Binding-site contacts:
Ligand atom O3B contacts residue LYS265 of chain 1.C at 3.4 Å (salt-bridge).
Ligand atom N3 contacts residue ASN7 of chain 1.B at 3.2 Å (h-bond).
Ligand atom C2' contacts residue PHE45 of chain 1.C at 3.6 Å (hydrophobic).
Ligand atom O4' contacts residue ARG221 of chain 1.A at 3.1 Å (salt-bridge).
Ligand atom C4' contacts residue VAL5 of chain 1.B at 3.5 Å (hydrophobic).
Ligand atom O2A contacts residue HIS264 of chain 1.C at 2.8 Å (h-bond).
Ligand atom C3' contacts residue VAL44 of chain 1.C at 3.2 Å (hydrophobic).
Ligand atom N6 contacts residue ASN246 of chain 1.A at 3.3 Å (h-bond).
Ligand atom C4' contacts residue ASN7 of chain 1.B at 3.6 Å.
Ligand atom O1G contacts residue LYS265 of chain 1.C at 3.3 Å (salt-bridge).
Ligand atom C5' contacts residue VAL5 of chain 1.B at 3.1 Å (hydrophobic).
Ligand atom C4' contacts residue GTP1 of chain 1.P at 3.5 Å.
Ligand atom O1B contacts residue MG1 of chain 1.G at 2.0 Å.
Ligand atom PG contacts residue MG1 of chain 1.G at 3.3 Å.
Ligand atom O3G contacts residue MG1 of chain 1.G at 1.9 Å.
Ligand atom PB contacts residue MG1 of chain 1.G at 3.3 Å.
Ligand atom O3' contacts residue VAL44 of chain 1.C at 2.7 Å (h-bond).
Ligand atom C5 contacts residue ARG221 of chain 1.A at 3.5 Å.
Ligand atom O3' contacts residue ASN7 of chain 1.B at 2.8 Å (h-bond).
Ligand atom PG contacts residue ARG240 of chain 1.A at 3.4 Å.
Ligand atom O1B contacts residue GTP1 of chain 1.P at 2.8 Å (h-bond).
Ligand atom O3G contacts residue GTP1 of chain 1.P at 2.8 Å (h-bond).
Ligand atom C3' contacts residue GTP1 of chain 1.P at 3.4 Å.
Ligand atom O1G contacts residue ARG240 of chain 1.A at 2.6 Å (salt-bridge).
Ligand atom O2G contacts residue ARG240 of chain 1.A at 2.8 Å (salt-bridge).
Ligand atom C1' contacts residue PHE45 of chain 1.C at 3.5 Å (hydrophobic).
Ligand atom N6 contacts residue ARG260 of chain 1.C at 3.3 Å.
Ligand atom O1A contacts residue LYS242 of chain 1.A at 2.8 Å (salt-bridge).
Ligand atom N7 contacts residue ARG221 of chain 1.A at 3.5 Å (salt-bridge).
Ligand atom O3G contacts residue LYS411 of chain 1.A at 3.0 Å (salt-bridge).
Ligand atom O2B contacts residue HIS264 of chain 1.C at 3.1 Å.
Ligand atom O2A contacts residue LYS242 of chain 1.A at 3.3 Å (salt-bridge).
Ligand atom C5' contacts residue GTP1 of chain 1.P at 3.3 Å.
Ligand atom N9 contacts residue ARG221 of chain 1.A at 3.4 Å (salt-bridge).
Ligand atom C2' contacts residue VAL44 of chain 1.C at 3.5 Å (hydrophobic).
Ligand atom C4 contacts residue ARG221 of chain 1.A at 3.2 Å.
Ligand atom PA contacts residue LYS242 of chain 1.A at 3.5 Å.
Ligand atom O3A contacts residue GTP1 of chain 1.P at 3.4 Å (h-bond).
Ligand atom O3B contacts residue LYS242 of chain 1.A at 3.1 Å.
Ligand atom O1A contacts residue ARG221 of chain 1.A at 2.7 Å (salt-bridge).

Sequence of chain 1.A:
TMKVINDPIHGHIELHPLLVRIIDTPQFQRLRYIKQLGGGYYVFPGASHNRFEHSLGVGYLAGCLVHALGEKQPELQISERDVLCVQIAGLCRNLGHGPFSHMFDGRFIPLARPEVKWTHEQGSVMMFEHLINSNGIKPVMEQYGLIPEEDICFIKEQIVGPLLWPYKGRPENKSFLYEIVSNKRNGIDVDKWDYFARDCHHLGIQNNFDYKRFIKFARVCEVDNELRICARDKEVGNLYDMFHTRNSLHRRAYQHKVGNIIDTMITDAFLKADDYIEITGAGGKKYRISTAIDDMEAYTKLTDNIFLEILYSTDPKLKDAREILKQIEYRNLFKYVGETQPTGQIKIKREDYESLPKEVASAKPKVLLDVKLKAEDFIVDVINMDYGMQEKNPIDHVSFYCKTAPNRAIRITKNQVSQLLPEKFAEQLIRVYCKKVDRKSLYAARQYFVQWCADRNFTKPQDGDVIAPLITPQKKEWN

Sequence of chain 1.B:
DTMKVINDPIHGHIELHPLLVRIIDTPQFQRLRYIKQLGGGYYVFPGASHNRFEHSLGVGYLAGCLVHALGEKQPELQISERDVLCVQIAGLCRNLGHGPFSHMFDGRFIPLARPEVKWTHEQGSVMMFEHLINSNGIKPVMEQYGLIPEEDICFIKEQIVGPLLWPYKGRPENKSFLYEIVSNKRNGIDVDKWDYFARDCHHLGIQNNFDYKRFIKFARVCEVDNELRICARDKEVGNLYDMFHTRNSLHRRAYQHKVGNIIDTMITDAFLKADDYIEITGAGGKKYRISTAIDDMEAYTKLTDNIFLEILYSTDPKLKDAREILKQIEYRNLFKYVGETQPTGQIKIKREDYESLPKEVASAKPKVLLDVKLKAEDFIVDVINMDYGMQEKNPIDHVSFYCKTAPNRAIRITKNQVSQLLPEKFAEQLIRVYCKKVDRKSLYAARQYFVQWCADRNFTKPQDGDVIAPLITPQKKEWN

Sequence of chain 1.C:
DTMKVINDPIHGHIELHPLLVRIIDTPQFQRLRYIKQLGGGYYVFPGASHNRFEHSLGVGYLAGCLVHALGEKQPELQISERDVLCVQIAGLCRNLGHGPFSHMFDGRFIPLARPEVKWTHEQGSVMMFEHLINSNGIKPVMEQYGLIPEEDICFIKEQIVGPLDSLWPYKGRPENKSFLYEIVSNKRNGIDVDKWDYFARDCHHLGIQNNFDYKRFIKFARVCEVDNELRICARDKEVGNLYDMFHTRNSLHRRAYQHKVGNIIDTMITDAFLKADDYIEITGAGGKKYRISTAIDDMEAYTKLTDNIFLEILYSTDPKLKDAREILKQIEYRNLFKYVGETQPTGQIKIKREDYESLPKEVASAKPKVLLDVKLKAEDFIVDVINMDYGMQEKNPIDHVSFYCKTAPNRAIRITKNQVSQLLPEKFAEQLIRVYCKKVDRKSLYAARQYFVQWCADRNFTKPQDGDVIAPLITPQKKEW

This protein binds this small molecule.
Small molecule (SMILES): Nc1ncnc2c1ncn2[C@H]1C[C@H](O)[C@@H](CO[P](=O)(O)O[P](=O)(O)OP(=O)(O)O)O1